Sequence of chain 1.C:
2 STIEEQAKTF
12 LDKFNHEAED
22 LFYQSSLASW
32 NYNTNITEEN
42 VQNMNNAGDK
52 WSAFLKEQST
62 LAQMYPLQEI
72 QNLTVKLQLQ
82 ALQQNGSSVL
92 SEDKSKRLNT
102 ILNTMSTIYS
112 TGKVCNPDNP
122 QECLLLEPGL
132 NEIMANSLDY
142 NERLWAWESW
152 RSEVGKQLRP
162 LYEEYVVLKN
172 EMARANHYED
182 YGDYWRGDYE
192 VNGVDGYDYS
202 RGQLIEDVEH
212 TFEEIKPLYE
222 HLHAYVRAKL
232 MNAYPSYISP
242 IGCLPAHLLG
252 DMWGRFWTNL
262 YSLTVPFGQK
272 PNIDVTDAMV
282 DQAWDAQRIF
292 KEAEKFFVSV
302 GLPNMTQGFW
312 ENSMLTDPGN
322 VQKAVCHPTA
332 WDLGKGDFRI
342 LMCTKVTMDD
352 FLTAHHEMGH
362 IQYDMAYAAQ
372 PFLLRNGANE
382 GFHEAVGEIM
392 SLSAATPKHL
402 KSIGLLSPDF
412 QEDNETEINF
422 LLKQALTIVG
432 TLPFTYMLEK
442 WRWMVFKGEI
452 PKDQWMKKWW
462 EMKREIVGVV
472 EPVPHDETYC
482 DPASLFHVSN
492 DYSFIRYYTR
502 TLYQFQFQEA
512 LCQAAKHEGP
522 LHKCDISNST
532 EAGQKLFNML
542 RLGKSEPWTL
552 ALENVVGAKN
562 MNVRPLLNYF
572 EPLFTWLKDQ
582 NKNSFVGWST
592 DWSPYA

Binding-site contacts:
Ligand atom C5 contacts residue ASN73 of chain 1.C at 3.6 Å.
Ligand atom C1 contacts residue LYS9 of chain 1.C at 4.3 Å.
Ligand atom O7 contacts residue ASN73 of chain 1.C at 3.1 Å (h-bond).
Ligand atom C4 contacts residue ASN73 of chain 1.C at 4.2 Å.
Ligand atom O6 contacts residue LYS9 of chain 1.C at 3.6 Å.
Ligand atom C8 contacts residue ASN73 of chain 1.C at 3.8 Å.
Ligand atom C7 contacts residue ASN73 of chain 1.C at 3.2 Å.
Ligand atom O5 contacts residue ASN73 of chain 1.C at 2.3 Å (h-bond).
Ligand atom C3 contacts residue ASN73 of chain 1.C at 3.8 Å.
Ligand atom O5 contacts residue LYS9 of chain 1.C at 3.8 Å.
Ligand atom C2 contacts residue ASN73 of chain 1.C at 2.5 Å.
Ligand atom N2 contacts residue ASN73 of chain 1.C at 3.0 Å (h-bond).
Ligand atom C1 contacts residue ASN73 of chain 1.C at 1.4 Å.

The small molecule below binds the protein below.
Small molecule (SMILES): CC(=O)N[C@@H]1[C@@H](O)[C@H](O)[C@@H](CO)O[C@H]1O